Binding-site contacts:
Ligand atom N15 contacts residue GLU170 of chain 1.B at 3.0 Å (salt-bridge).
Ligand atom F28 contacts residue YLM1 of chain 1.E at 0.1 Å.
Ligand atom C19 contacts residue CYS149 of chain 1.B at 1.8 Å (hydrophobic).
Ligand atom C29 contacts residue YLM1 of chain 1.E at 0.0 Å.
Ligand atom C06 contacts residue YLM1 of chain 1.E at 0.1 Å.
Ligand atom C11 contacts residue CYS149 of chain 1.B at 2.8 Å (hydrophobic).
Ligand atom C12 contacts residue YLM1 of chain 1.E at 0.2 Å.
Ligand atom N03 contacts residue YLM1 of chain 1.E at 0.3 Å (h-bond).
Ligand atom C17 contacts residue YLM1 of chain 1.E at 0.1 Å.
Ligand atom C13 contacts residue YLM1 of chain 1.E at 0.2 Å.
Ligand atom C27 contacts residue YLM1 of chain 1.E at 0.0 Å.
Ligand atom C07 contacts residue YLM1 of chain 1.E at 0.2 Å.
Ligand atom N10 contacts residue HIS168 of chain 1.B at 3.0 Å (h-bond).
Ligand atom C19 contacts residue YLM1 of chain 1.E at 0.2 Å.
Ligand atom O21 contacts residue YLM1 of chain 1.E at 0.9 Å (h-bond).
Ligand atom C08 contacts residue YLM1 of chain 1.E at 0.1 Å.
Ligand atom O18 contacts residue HIS167 of chain 1.B at 2.7 Å (h-bond).
Ligand atom N10 contacts residue YLM1 of chain 1.E at 0.1 Å (h-bond).
Ligand atom C25 contacts residue YLM1 of chain 1.E at 0.1 Å.
Ligand atom N15 contacts residue YLM1 of chain 1.E at 0.3 Å (h-bond).
Ligand atom C30 contacts residue YLM1 of chain 1.E at 0.0 Å.
Ligand atom C14 contacts residue YLM1 of chain 1.E at 0.4 Å.
Ligand atom C04 contacts residue YLM1 of chain 1.E at 0.2 Å.
Ligand atom O01 contacts residue YLM1 of chain 1.E at 0.8 Å (h-bond).
Ligand atom O22 contacts residue GLN193 of chain 1.B at 2.7 Å (h-bond).
Ligand atom C05 contacts residue YLM1 of chain 1.E at 0.2 Å.
Ligand atom O18 contacts residue YLM1 of chain 1.E at 0.7 Å (h-bond).
Ligand atom N10 contacts residue CYS149 of chain 1.B at 3.1 Å (h-bond).
Ligand atom C11 contacts residue YLM1 of chain 1.E at 0.1 Å.
Ligand atom C17 contacts residue ASN146 of chain 1.B at 3.1 Å.
Ligand atom C02 contacts residue YLM1 of chain 1.E at 0.4 Å.
Ligand atom O20 contacts residue CYS149 of chain 1.B at 2.7 Å (h-bond).
Ligand atom C26 contacts residue YLM1 of chain 1.E at 0.1 Å.
Ligand atom O22 contacts residue YLM1 of chain 1.E at 0.1 Å (h-bond).
Ligand atom C16 contacts residue YLM1 of chain 1.E at 0.1 Å.
Ligand atom N03 contacts residue GLN193 of chain 1.B at 2.6 Å (h-bond).
Ligand atom C23 contacts residue YLM1 of chain 1.E at 0.1 Å.
Ligand atom C09 contacts residue YLM1 of chain 1.E at 0.4 Å.
Ligand atom C24 contacts residue YLM1 of chain 1.E at 0.1 Å.
Ligand atom O20 contacts residue YLM1 of chain 1.E at 1.3 Å.

Sequence of chain 1.B:
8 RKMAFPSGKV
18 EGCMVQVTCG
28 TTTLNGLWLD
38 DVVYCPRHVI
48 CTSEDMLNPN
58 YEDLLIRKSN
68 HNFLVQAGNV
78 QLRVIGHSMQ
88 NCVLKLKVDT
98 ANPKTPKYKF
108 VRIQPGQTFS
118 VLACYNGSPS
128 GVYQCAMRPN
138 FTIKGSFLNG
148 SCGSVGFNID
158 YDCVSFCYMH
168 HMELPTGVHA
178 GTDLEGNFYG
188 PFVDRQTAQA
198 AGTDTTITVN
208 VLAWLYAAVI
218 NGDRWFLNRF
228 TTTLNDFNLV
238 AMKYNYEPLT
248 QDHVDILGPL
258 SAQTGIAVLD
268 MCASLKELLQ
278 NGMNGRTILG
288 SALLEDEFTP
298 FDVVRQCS

The small molecule below binds the protein below.
Small molecule (SMILES): CC(C)C[C@H](NC(=O)OCc1ccc(F)cc1)C(=O)N[C@@H](C[C@@H]1CCNC1=O)[C@@H](O)S(=O)(=O)O